Sequence of chain 1.B:
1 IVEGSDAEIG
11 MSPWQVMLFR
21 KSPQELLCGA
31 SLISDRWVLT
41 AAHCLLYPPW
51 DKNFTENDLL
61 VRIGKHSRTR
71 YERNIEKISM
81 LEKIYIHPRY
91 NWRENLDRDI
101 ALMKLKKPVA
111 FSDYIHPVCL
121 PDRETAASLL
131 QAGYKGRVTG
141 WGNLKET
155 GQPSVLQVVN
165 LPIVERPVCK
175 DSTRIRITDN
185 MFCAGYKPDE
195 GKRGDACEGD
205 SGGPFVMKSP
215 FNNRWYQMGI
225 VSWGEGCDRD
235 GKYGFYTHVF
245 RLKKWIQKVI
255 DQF

The protein below binds the small molecule below.
Small molecule (SMILES): N[C@H](Cc1ccccc1)C(=O)N1CCC[C@H]1C(=O)NCc1ccc(Br)o1

Binding-site contacts:
Ligand atom C3 contacts residue ILE179 of chain 1.B at 3.8 Å (hydrophobic).
Ligand atom BR contacts residue VAL225 of chain 1.B at 3.7 Å.
Ligand atom C4 contacts residue ASN95 of chain 1.B at 3.8 Å.
Ligand atom C11 contacts residue TRP50 of chain 1.B at 4.0 Å (hydrophobic).
Ligand atom C5 contacts residue GLU94 of chain 1.B at 3.5 Å.
Ligand atom C5 contacts residue ASN95 of chain 1.B at 3.8 Å.
Ligand atom O2 contacts residue SER226 of chain 1.B at 3.5 Å.
Ligand atom C18 contacts residue TRP227 of chain 1.B at 3.5 Å (hydrophobic).
Ligand atom N2 contacts residue HIS43 of chain 1.B at 3.8 Å.
Ligand atom N contacts residue GLY228 of chain 1.B at 2.8 Å (h-bond).
Ligand atom N2 contacts residue SER226 of chain 1.B at 2.9 Å (h-bond).
Ligand atom BR contacts residue GLY238 of chain 1.B at 3.8 Å.
Ligand atom C3 contacts residue TRP227 of chain 1.B at 3.6 Å (hydrophobic).
Ligand atom C8 contacts residue GLY228 of chain 1.B at 3.6 Å.
Ligand atom C15 contacts residue TRP227 of chain 1.B at 4.0 Å (hydrophobic).
Ligand atom C11 contacts residue HIS43 of chain 1.B at 3.5 Å.
Ligand atom C6 contacts residue TYR47 of chain 1.B at 3.5 Å (hydrophobic).
Ligand atom C18 contacts residue VAL225 of chain 1.B at 3.8 Å (hydrophobic).
Ligand atom C8 contacts residue TRP227 of chain 1.B at 3.8 Å (hydrophobic).
Ligand atom C13 contacts residue SER226 of chain 1.B at 3.7 Å.
Ligand atom C9 contacts residue TRP50 of chain 1.B at 3.8 Å (hydrophobic).
Ligand atom O contacts residue GLY228 of chain 1.B at 2.9 Å (h-bond).
Ligand atom C14 contacts residue SER226 of chain 1.B at 3.8 Å.
Ligand atom O2 contacts residue VAL225 of chain 1.B at 3.4 Å.
Ligand atom C18 contacts residue GLY228 of chain 1.B at 3.8 Å.
Ligand atom C17 contacts residue ALA200 of chain 1.B at 3.7 Å (hydrophobic).
Ligand atom N2 contacts residue TRP227 of chain 1.B at 3.7 Å.
Ligand atom N2 contacts residue SER205 of chain 1.B at 3.6 Å (h-bond).
Ligand atom C12 contacts residue SER226 of chain 1.B at 3.6 Å.
Ligand atom C1 contacts residue GLY228 of chain 1.B at 3.9 Å.
Ligand atom BR contacts residue PHE239 of chain 1.B at 3.4 Å.
Ligand atom C12 contacts residue LEU96 of chain 1.B at 4.0 Å (hydrophobic).
Ligand atom C14 contacts residue SER205 of chain 1.B at 3.2 Å.
Ligand atom O contacts residue TRP227 of chain 1.B at 3.2 Å.
Ligand atom C17 contacts residue GLY228 of chain 1.B at 3.9 Å.
Ligand atom C contacts residue GLY228 of chain 1.B at 3.6 Å.
Ligand atom BR contacts residue TRP227 of chain 1.B at 3.4 Å.
Ligand atom O2 contacts residue TRP227 of chain 1.B at 3.4 Å (h-bond).
Ligand atom C10 contacts residue TRP50 of chain 1.B at 3.9 Å (hydrophobic).
Ligand atom C10 contacts residue TYR47 of chain 1.B at 3.6 Å (hydrophobic).